Binding-site contacts:
Ligand atom S2 contacts residue ASP81 of chain 1.A at 3.2 Å (salt-bridge).
Ligand atom OXT contacts residue ASN167 of chain 1.A at 4.2 Å.
Ligand atom OXT contacts residue ZN1 of chain 1.C at 4.3 Å.
Ligand atom S2 contacts residue HIS77 of chain 1.A at 3.8 Å.
Ligand atom C contacts residue LYS161 of chain 1.A at 3.5 Å.
Ligand atom CA contacts residue EPE1 of chain 1.E at 3.9 Å.
Ligand atom CA contacts residue HIS197 of chain 1.A at 4.2 Å.
Ligand atom C contacts residue HIS197 of chain 1.A at 3.8 Å.
Ligand atom O contacts residue HIS139 of chain 1.A at 3.5 Å.
Ligand atom C contacts residue ZN1 of chain 1.C at 3.0 Å.
Ligand atom O contacts residue LYS161 of chain 1.A at 3.2 Å (salt-bridge).
Ligand atom C contacts residue EPE1 of chain 1.E at 4.0 Å.
Ligand atom CA contacts residue ZN1 of chain 1.C at 3.1 Å.
Ligand atom CA contacts residue ZN1 of chain 1.B at 3.2 Å.
Ligand atom O contacts residue CYS158 of chain 1.A at 3.1 Å.
Ligand atom S2 contacts residue HIS79 of chain 1.A at 3.5 Å (h-bond).
Ligand atom O contacts residue ASP81 of chain 1.A at 4.3 Å.
Ligand atom O contacts residue EPE1 of chain 1.E at 4.5 Å.
Ligand atom O contacts residue ZN1 of chain 1.B at 3.8 Å.
Ligand atom C contacts residue HIS139 of chain 1.A at 3.1 Å.
Ligand atom OXT contacts residue EPE1 of chain 1.E at 3.8 Å.
Ligand atom C contacts residue CYS158 of chain 1.A at 4.1 Å (hydrophobic).
Ligand atom S2 contacts residue ZN1 of chain 1.B at 2.2 Å.
Ligand atom CA contacts residue HIS139 of chain 1.A at 3.4 Å.
Ligand atom CA contacts residue HIS79 of chain 1.A at 4.3 Å.
Ligand atom S2 contacts residue ZN1 of chain 1.C at 2.4 Å.
Ligand atom O contacts residue ZN1 of chain 1.C at 2.2 Å.
Ligand atom OXT contacts residue GLY166 of chain 1.A at 4.1 Å.
Ligand atom C contacts residue ZN1 of chain 1.B at 3.8 Å.
Ligand atom OXT contacts residue HIS139 of chain 1.A at 3.2 Å.
Ligand atom OXT contacts residue LYS161 of chain 1.A at 2.9 Å (salt-bridge).
Ligand atom S2 contacts residue CYS158 of chain 1.A at 4.0 Å.
Ligand atom O contacts residue HIS197 of chain 1.A at 3.0 Å (h-bond).
Ligand atom OXT contacts residue LEU165 of chain 1.A at 4.1 Å.
Ligand atom S2 contacts residue HIS139 of chain 1.A at 3.6 Å (h-bond).
Ligand atom S2 contacts residue HIS197 of chain 1.A at 4.0 Å.

Sequence of chain 1.A:
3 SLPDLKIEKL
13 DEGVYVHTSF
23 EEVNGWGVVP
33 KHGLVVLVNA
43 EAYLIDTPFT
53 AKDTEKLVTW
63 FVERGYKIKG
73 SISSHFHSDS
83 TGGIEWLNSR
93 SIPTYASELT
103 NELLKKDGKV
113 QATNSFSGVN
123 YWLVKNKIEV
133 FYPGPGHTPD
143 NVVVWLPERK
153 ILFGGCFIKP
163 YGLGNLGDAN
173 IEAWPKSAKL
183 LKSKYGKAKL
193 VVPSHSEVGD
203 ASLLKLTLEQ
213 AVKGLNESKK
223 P

A small-molecule ligand and the protein it binds are described below.
Small molecule (SMILES): O=C(O)CS